Binding-site contacts:
Ligand atom CL20 contacts residue HIS41 of chain 1.A at 3.6 Å.
Ligand atom C08 contacts residue GLU166 of chain 1.A at 3.6 Å.
Ligand atom N13 contacts residue GOL1 of chain 1.F at 3.7 Å.
Ligand atom C17 contacts residue ARG188 of chain 1.A at 3.5 Å.
Ligand atom C17 contacts residue GLN189 of chain 1.A at 3.7 Å.
Ligand atom C18 contacts residue MET49 of chain 1.A at 3.4 Å (hydrophobic).
Ligand atom C16 contacts residue GLN189 of chain 1.A at 3.7 Å.
Ligand atom N12 contacts residue GLU166 of chain 1.A at 3.6 Å.
Ligand atom C27 contacts residue MET49 of chain 1.A at 3.6 Å (hydrophobic).
Ligand atom N12 contacts residue HIS163 of chain 1.A at 3.3 Å (h-bond).
Ligand atom O01 contacts residue MET165 of chain 1.A at 3.5 Å.
Ligand atom C28 contacts residue CYS44 of chain 1.A at 3.1 Å (hydrophobic).
Ligand atom C28 contacts residue ALA46 of chain 1.A at 3.6 Å (hydrophobic).
Ligand atom C16 contacts residue GOL1 of chain 1.C at 3.6 Å.
Ligand atom C09 contacts residue LEU141 of chain 1.A at 3.6 Å (hydrophobic).
Ligand atom C08 contacts residue PHE140 of chain 1.A at 3.6 Å (hydrophobic).
Ligand atom N11 contacts residue HIS163 of chain 1.A at 2.9 Å (h-bond).
Ligand atom C18 contacts residue ARG188 of chain 1.A at 3.5 Å.
Ligand atom C10 contacts residue GLU166 of chain 1.A at 3.6 Å.
Ligand atom N12 contacts residue CYS145 of chain 1.A at 3.4 Å (h-bond).
Ligand atom C03 contacts residue CYS145 of chain 1.A at 3.7 Å (hydrophobic).
Ligand atom C08 contacts residue PEG1 of chain 1.B at 3.4 Å.
Ligand atom O01 contacts residue GOL1 of chain 1.F at 3.6 Å.
Ligand atom C14 contacts residue GOL1 of chain 1.F at 3.4 Å.
Ligand atom C08 contacts residue ASN142 of chain 1.A at 3.5 Å.
Ligand atom N11 contacts residue GLU166 of chain 1.A at 3.7 Å.
Ligand atom C28 contacts residue THR45 of chain 1.A at 3.6 Å.
Ligand atom C29 contacts residue THR25 of chain 1.A at 3.5 Å.
Ligand atom C23 contacts residue GOL1 of chain 1.F at 3.7 Å.
Ligand atom O01 contacts residue GLU166 of chain 1.A at 2.9 Å (salt-bridge).
Ligand atom C29 contacts residue ALA46 of chain 1.A at 3.6 Å (hydrophobic).
Ligand atom CL20 contacts residue ASP187 of chain 1.A at 3.5 Å.
Ligand atom C07 contacts residue ASN142 of chain 1.A at 3.6 Å.
Ligand atom C08 contacts residue LEU141 of chain 1.A at 3.6 Å (hydrophobic).
Ligand atom C06 contacts residue GOL1 of chain 1.F at 3.4 Å.
Ligand atom C09 contacts residue GLU166 of chain 1.A at 3.3 Å.
Ligand atom C29 contacts residue CYS44 of chain 1.A at 3.7 Å (hydrophobic).
Ligand atom C17 contacts residue GOL1 of chain 1.C at 3.6 Å.
Ligand atom C09 contacts residue PHE140 of chain 1.A at 3.3 Å (hydrophobic).
Ligand atom C19 contacts residue MET49 of chain 1.A at 3.5 Å (hydrophobic).

Sequence of chain 2.A:
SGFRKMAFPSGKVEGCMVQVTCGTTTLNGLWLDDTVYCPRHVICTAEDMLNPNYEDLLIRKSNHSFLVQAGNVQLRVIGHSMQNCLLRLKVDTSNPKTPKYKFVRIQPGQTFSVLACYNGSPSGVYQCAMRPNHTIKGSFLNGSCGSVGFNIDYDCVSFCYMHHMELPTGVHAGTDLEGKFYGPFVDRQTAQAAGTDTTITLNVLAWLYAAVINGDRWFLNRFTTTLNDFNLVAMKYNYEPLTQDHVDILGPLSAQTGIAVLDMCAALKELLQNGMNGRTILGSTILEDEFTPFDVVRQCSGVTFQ

Sequence of chain 1.A:
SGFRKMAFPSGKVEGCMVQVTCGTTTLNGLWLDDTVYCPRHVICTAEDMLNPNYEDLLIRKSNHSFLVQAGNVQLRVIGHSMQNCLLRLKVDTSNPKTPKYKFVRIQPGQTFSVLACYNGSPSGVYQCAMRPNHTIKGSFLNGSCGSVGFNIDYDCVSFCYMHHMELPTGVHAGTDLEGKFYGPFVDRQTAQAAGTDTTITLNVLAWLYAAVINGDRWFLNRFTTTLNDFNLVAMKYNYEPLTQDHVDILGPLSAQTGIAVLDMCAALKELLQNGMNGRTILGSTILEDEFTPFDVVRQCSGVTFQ

The small molecule below binds the protein below.
Small molecule (SMILES): O=C(Cn1nnc2ccccc21)N(Cc1cccc(Cl)c1)c1ccc(-c2ccc[nH]c2=O)cc1